A small-molecule ligand and the protein it binds are described below.
Small molecule (SMILES): CC(=O)N[C@H]1[C@H](O[C@H]2[C@H](O)[C@@H](NC(C)=O)CO[C@@H]2CO[C@@H]2O[C@@H](C)[C@@H](O)[C@@H](O)[C@@H]2O)O[C@H](CO)[C@@H](O)[C@@H]1O

Binding-site contacts:
Ligand atom C5 contacts residue ASN227 of chain 2.A at 3.4 Å.
Ligand atom O7 contacts residue THR156 of chain 2.A at 4.1 Å.
Ligand atom O3 contacts residue PRO7 of chain 2.A at 4.1 Å.
Ligand atom C3 contacts residue GLU228 of chain 2.A at 3.7 Å.
Ligand atom O3 contacts residue GLU228 of chain 2.A at 4.5 Å.
Ligand atom C6 contacts residue GLU228 of chain 2.A at 4.1 Å.
Ligand atom N2 contacts residue GLU228 of chain 2.A at 2.8 Å (salt-bridge).
Ligand atom C7 contacts residue ASN227 of chain 2.A at 3.3 Å.
Ligand atom C6 contacts residue ASP154 of chain 2.A at 4.0 Å.
Ligand atom C5 contacts residue ASN227 of chain 2.A at 3.6 Å.
Ligand atom C8 contacts residue GLU228 of chain 2.A at 3.8 Å.
Ligand atom O5 contacts residue ASP154 of chain 2.A at 4.2 Å.
Ligand atom C7 contacts residue GLU228 of chain 2.A at 3.8 Å.
Ligand atom C1 contacts residue ASN227 of chain 2.A at 1.4 Å.
Ligand atom N2 contacts residue ASN227 of chain 2.A at 2.9 Å (h-bond).
Ligand atom C3 contacts residue PRO7 of chain 2.A at 4.4 Å (hydrophobic).
Ligand atom O5 contacts residue ASN227 of chain 2.A at 2.4 Å (h-bond).
Ligand atom C6 contacts residue ASN227 of chain 2.A at 3.0 Å.
Ligand atom C2 contacts residue GLU228 of chain 2.A at 3.6 Å.
Ligand atom O7 contacts residue ASN227 of chain 2.A at 3.5 Å (h-bond).
Ligand atom C8 contacts residue ASN227 of chain 2.A at 4.3 Å.
Ligand atom C2 contacts residue ASN227 of chain 2.A at 2.4 Å.
Ligand atom C6 contacts residue ASN226 of chain 2.A at 3.8 Å.
Ligand atom O2 contacts residue PRO7 of chain 2.A at 4.2 Å.
Ligand atom C4 contacts residue ASN227 of chain 2.A at 4.3 Å.
Ligand atom C4 contacts residue ASN227 of chain 2.A at 4.2 Å.
Ligand atom C1 contacts residue GLU228 of chain 2.A at 3.8 Å.
Ligand atom O3 contacts residue ILE205 of chain 2.A at 4.1 Å.
Ligand atom O3 contacts residue ASP206 of chain 2.A at 4.5 Å.
Ligand atom C3 contacts residue ASN227 of chain 2.A at 3.8 Å.
Ligand atom O6 contacts residue ASP154 of chain 2.A at 3.6 Å.

Sequence of chain 2.A:
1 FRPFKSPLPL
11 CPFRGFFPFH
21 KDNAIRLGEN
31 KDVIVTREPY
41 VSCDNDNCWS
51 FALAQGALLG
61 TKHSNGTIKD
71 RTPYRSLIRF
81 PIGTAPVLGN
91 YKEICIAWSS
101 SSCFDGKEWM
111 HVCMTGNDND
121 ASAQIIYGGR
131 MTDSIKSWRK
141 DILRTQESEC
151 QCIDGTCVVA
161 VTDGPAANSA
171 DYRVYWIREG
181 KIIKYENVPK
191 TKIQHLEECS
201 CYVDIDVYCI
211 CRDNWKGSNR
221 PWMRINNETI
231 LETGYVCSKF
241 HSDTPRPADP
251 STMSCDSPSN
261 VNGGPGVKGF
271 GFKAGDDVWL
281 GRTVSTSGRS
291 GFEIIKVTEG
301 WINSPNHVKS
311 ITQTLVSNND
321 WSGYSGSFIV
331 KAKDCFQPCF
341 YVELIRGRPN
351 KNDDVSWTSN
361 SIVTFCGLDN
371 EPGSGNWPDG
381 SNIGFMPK